Binding-site contacts:
Ligand atom C2 contacts residue SER213 of chain 1.E at 4.2 Å.
Ligand atom C8 contacts residue THR161 of chain 1.C at 4.1 Å.
Ligand atom C6 contacts residue THR161 of chain 1.C at 3.1 Å.
Ligand atom O3 contacts residue TRP216 of chain 1.E at 3.7 Å.
Ligand atom C7 contacts residue TRP216 of chain 1.E at 4.0 Å (hydrophobic).
Ligand atom O7 contacts residue ASN159 of chain 1.C at 3.4 Å (h-bond).
Ligand atom O5 contacts residue THR161 of chain 1.C at 4.3 Å.
Ligand atom C2 contacts residue TRP216 of chain 1.E at 4.1 Å (hydrophobic).
Ligand atom C6 contacts residue VAL238 of chain 1.C at 4.2 Å (hydrophobic).
Ligand atom C5 contacts residue ASN159 of chain 1.C at 3.6 Å.
Ligand atom O7 contacts residue TRP216 of chain 1.E at 2.9 Å (h-bond).
Ligand atom C3 contacts residue ASN159 of chain 1.C at 3.9 Å.
Ligand atom C7 contacts residue ASN159 of chain 1.C at 3.4 Å.
Ligand atom O4 contacts residue TRP216 of chain 1.E at 4.2 Å.
Ligand atom C2 contacts residue ASN159 of chain 1.C at 2.6 Å.
Ligand atom O6 contacts residue TRP216 of chain 1.E at 3.2 Å.
Ligand atom C5 contacts residue THR161 of chain 1.C at 4.3 Å.
Ligand atom C7 contacts residue SER213 of chain 1.E at 3.8 Å.
Ligand atom C7 contacts residue PRO215 of chain 1.E at 4.5 Å (hydrophobic).
Ligand atom O6 contacts residue THR161 of chain 1.C at 3.0 Å (h-bond).
Ligand atom C4 contacts residue ASN159 of chain 1.C at 4.2 Å.
Ligand atom C3 contacts residue TRP216 of chain 1.E at 4.4 Å (hydrophobic).
Ligand atom C1 contacts residue ASN159 of chain 1.C at 1.4 Å.
Ligand atom C8 contacts residue SER213 of chain 1.E at 3.5 Å.
Ligand atom O7 contacts residue PRO215 of chain 1.E at 3.4 Å.
Ligand atom O5 contacts residue ASN159 of chain 1.C at 2.3 Å (h-bond).
Ligand atom C1 contacts residue TRP216 of chain 1.E at 4.3 Å (hydrophobic).
Ligand atom O5 contacts residue TRP216 of chain 1.E at 3.9 Å.
Ligand atom C1 contacts residue SER213 of chain 1.E at 4.1 Å.
Ligand atom C8 contacts residue VAL236 of chain 1.C at 4.0 Å (hydrophobic).
Ligand atom C1 contacts residue TRP216 of chain 1.E at 4.2 Å (hydrophobic).
Ligand atom C4 contacts residue TRP216 of chain 1.E at 4.1 Å (hydrophobic).
Ligand atom N2 contacts residue ASN159 of chain 1.C at 3.1 Å (h-bond).
Ligand atom N2 contacts residue SER213 of chain 1.E at 3.3 Å (h-bond).

Sequence of chain 1.E:
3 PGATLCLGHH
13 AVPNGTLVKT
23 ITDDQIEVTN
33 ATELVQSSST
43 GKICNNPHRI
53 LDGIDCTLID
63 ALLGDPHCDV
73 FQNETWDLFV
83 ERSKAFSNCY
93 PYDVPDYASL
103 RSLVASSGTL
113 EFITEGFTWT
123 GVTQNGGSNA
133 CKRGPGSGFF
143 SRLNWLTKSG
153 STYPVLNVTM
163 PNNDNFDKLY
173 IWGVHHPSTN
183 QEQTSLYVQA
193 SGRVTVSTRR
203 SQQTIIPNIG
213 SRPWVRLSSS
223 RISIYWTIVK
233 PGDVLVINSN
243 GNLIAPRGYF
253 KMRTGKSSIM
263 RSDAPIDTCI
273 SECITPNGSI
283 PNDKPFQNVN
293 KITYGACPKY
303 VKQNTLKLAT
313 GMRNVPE

This protein binds this small molecule.
Small molecule (SMILES): CC(=O)N[C@H]1[C@H](O[C@H]2[C@H](O)[C@@H](NC(C)=O)CO[C@@H]2CO)O[C@H](CO)[C@@H](O[C@@H]2O[C@H](CO)[C@@H](O)[C@H](O)[C@@H]2O)[C@@H]1O

Sequence of chain 1.C:
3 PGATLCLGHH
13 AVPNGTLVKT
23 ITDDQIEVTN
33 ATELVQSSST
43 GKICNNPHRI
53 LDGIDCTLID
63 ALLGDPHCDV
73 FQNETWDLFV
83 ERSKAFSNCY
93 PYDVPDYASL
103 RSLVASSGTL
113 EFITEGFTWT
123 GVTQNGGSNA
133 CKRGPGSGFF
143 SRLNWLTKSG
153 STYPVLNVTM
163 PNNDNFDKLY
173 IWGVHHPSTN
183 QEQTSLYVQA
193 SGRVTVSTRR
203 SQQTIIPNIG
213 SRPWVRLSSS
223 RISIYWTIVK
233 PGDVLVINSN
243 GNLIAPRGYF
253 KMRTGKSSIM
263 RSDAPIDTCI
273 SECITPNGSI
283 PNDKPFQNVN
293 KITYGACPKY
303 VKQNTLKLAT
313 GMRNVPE